Sequence of chain 1.F:
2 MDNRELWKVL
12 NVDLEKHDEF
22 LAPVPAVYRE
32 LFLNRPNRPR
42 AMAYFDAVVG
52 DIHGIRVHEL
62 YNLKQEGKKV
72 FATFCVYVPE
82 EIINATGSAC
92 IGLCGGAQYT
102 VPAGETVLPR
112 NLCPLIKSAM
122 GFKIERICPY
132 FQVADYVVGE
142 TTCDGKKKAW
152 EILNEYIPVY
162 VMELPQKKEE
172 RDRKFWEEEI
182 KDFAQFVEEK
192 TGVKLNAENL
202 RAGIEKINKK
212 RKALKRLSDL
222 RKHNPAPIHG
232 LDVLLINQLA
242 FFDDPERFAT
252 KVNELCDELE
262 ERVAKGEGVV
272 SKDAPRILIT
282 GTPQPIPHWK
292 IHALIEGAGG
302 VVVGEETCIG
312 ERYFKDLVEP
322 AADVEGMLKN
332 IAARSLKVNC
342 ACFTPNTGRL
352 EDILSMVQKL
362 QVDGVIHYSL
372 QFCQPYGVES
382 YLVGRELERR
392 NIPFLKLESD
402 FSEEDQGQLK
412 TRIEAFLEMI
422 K

Sequence of chain 1.E:
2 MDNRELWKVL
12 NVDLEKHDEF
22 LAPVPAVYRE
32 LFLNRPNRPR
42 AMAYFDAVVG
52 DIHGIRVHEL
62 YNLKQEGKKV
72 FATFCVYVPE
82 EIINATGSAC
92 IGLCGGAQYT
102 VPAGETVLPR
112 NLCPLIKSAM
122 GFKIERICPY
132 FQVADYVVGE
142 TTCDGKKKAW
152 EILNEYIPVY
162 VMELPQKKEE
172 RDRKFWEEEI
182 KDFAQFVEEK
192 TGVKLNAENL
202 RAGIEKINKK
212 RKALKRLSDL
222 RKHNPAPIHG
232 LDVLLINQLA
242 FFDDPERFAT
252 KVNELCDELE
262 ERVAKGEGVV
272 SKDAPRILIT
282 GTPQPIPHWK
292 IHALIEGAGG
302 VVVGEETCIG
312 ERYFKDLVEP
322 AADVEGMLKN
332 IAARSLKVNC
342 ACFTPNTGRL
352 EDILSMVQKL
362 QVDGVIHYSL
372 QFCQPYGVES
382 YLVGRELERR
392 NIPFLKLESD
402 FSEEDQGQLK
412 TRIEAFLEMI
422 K

Binding-site contacts:
Ligand atom C3 contacts residue ARG390 of chain 1.E at 4.0 Å.
Ligand atom C1 contacts residue ARG386 of chain 1.E at 4.5 Å.
Ligand atom C4 contacts residue ARG386 of chain 1.E at 4.0 Å.
Ligand atom C4 contacts residue ARG390 of chain 1.E at 3.5 Å.
Ligand atom O5 contacts residue ARG386 of chain 1.E at 2.9 Å (salt-bridge).
Ligand atom C3 contacts residue ARG386 of chain 1.E at 3.5 Å.
Ligand atom O5 contacts residue GLU156 of chain 1.F at 4.3 Å.
Ligand atom O6 contacts residue ARG386 of chain 1.E at 3.9 Å.
Ligand atom O6 contacts residue GLU387 of chain 1.E at 2.9 Å (salt-bridge).
Ligand atom C2 contacts residue ARG386 of chain 1.E at 3.8 Å.
Ligand atom C3 contacts residue GLU387 of chain 1.E at 4.2 Å.
Ligand atom O6 contacts residue ARG390 of chain 1.E at 3.7 Å.
Ligand atom C2 contacts residue ARG390 of chain 1.E at 4.3 Å.

The small molecule below binds the protein below.
Small molecule (SMILES): C[C@@H](O)[C@@H](C)O